The protein below binds the small molecule below.
Small molecule (SMILES): CC(C)=CCCC(C)=CCS[P](=O)(O)OP(=O)(O)O

Binding-site contacts:
Ligand atom O3A contacts residue TYR71 of chain 1.C at 3.1 Å (h-bond).
Ligand atom C9 contacts residue ILE246 of chain 1.C at 3.8 Å (hydrophobic).
Ligand atom O2B contacts residue HIS69 of chain 1.C at 2.7 Å (h-bond).
Ligand atom O2A contacts residue ARG54 of chain 1.C at 2.6 Å (salt-bridge).
Ligand atom O2B contacts residue ARG54 of chain 1.C at 3.4 Å (salt-bridge).
Ligand atom PB contacts residue HIS69 of chain 1.C at 3.7 Å.
Ligand atom O3B contacts residue MG1 of chain 1.W at 2.1 Å.
Ligand atom C7 contacts residue MET196 of chain 1.C at 3.8 Å (hydrophobic).
Ligand atom O2A contacts residue ASN57 of chain 1.C at 3.1 Å (h-bond).
Ligand atom O1B contacts residue TYR71 of chain 1.C at 3.8 Å.
Ligand atom O3B contacts residue HIS70 of chain 1.C at 3.6 Å.
Ligand atom C10 contacts residue TYR197 of chain 1.C at 2.9 Å (hydrophobic).
Ligand atom O3B contacts residue ASN57 of chain 1.C at 2.8 Å (h-bond).
Ligand atom C1 contacts residue PHE242 of chain 1.C at 3.4 Å (hydrophobic).
Ligand atom C8 contacts residue GLY222 of chain 1.C at 3.7 Å.
Ligand atom C10 contacts residue TRP49 of chain 1.C at 3.5 Å (hydrophobic).
Ligand atom O3B contacts residue HIS69 of chain 1.C at 3.2 Å.
Ligand atom C9 contacts residue PHE302 of chain 1.C at 3.7 Å (hydrophobic).
Ligand atom C2 contacts residue TYR71 of chain 1.C at 3.6 Å (hydrophobic).
Ligand atom PA contacts residue ARG280 of chain 1.C at 3.6 Å.
Ligand atom PA contacts residue ASN57 of chain 1.C at 3.8 Å.
Ligand atom PA contacts residue MG1 of chain 1.W at 3.3 Å.
Ligand atom C1 contacts residue TYR71 of chain 1.C at 3.7 Å (hydrophobic).
Ligand atom C5 contacts residue PHE242 of chain 1.C at 3.8 Å (hydrophobic).
Ligand atom C8 contacts residue GLU193 of chain 1.C at 3.8 Å.
Ligand atom O2A contacts residue VAL56 of chain 1.C at 3.2 Å.
Ligand atom O1A contacts residue ASN57 of chain 1.C at 3.1 Å (h-bond).
Ligand atom O2B contacts residue ASN57 of chain 1.C at 3.6 Å (h-bond).
Ligand atom PB contacts residue ASN57 of chain 1.C at 3.8 Å.
Ligand atom C2 contacts residue PHE242 of chain 1.C at 3.5 Å (hydrophobic).
Ligand atom O2B contacts residue TRP49 of chain 1.C at 3.2 Å.
Ligand atom O1A contacts residue ARG280 of chain 1.C at 2.9 Å (salt-bridge).
Ligand atom O3A contacts residue ARG280 of chain 1.C at 2.8 Å (salt-bridge).
Ligand atom PB contacts residue MG1 of chain 1.W at 3.3 Å.
Ligand atom O1A contacts residue VAL56 of chain 1.C at 3.6 Å.
Ligand atom S1 contacts residue HIS69 of chain 1.C at 3.5 Å (h-bond).
Ligand atom O1B contacts residue ARG54 of chain 1.C at 3.5 Å (salt-bridge).
Ligand atom O1A contacts residue MG1 of chain 1.W at 2.0 Å.
Ligand atom C6 contacts residue GLU193 of chain 1.C at 3.8 Å.
Ligand atom O1B contacts residue MG1 of chain 1.W at 3.6 Å.

Sequence of chain 1.C:
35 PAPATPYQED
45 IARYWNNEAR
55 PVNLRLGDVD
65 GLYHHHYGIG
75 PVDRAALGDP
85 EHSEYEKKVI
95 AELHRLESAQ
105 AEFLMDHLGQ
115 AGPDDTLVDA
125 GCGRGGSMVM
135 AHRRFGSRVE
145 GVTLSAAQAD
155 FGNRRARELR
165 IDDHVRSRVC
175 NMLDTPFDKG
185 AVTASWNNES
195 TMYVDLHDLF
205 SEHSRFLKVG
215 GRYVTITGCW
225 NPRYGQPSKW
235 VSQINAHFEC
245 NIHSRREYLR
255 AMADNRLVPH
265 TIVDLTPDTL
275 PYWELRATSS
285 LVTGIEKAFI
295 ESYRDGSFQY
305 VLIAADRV